This protein binds this small molecule.
Small molecule (SMILES): CC(=O)N[C@@H]1[C@@H](O)[C@H](O)[C@@H](CO)O[C@H]1O

Binding-site contacts:
Ligand atom C1 contacts residue ASN246 of chain 3.D at 1.4 Å.
Ligand atom C3 contacts residue ASN246 of chain 3.D at 3.8 Å.
Ligand atom O5 contacts residue THR248 of chain 3.D at 3.8 Å.
Ligand atom C7 contacts residue ASN246 of chain 3.D at 3.5 Å.
Ligand atom C4 contacts residue ASN246 of chain 3.D at 4.2 Å.
Ligand atom O5 contacts residue ASN246 of chain 3.D at 2.4 Å (h-bond).
Ligand atom O6 contacts residue THR248 of chain 3.D at 4.0 Å.
Ligand atom C1 contacts residue ASN249 of chain 3.D at 4.1 Å.
Ligand atom C5 contacts residue ASN246 of chain 3.D at 3.7 Å.
Ligand atom C2 contacts residue ASN246 of chain 3.D at 2.5 Å.
Ligand atom O7 contacts residue ASN246 of chain 3.D at 3.8 Å.
Ligand atom N2 contacts residue ASN246 of chain 3.D at 2.9 Å (h-bond).
Ligand atom C1 contacts residue THR248 of chain 3.D at 3.4 Å.
Ligand atom O5 contacts residue ASN249 of chain 3.D at 3.7 Å.
Ligand atom C5 contacts residue THR248 of chain 3.D at 4.2 Å.
Ligand atom O6 contacts residue ASN249 of chain 3.D at 3.8 Å.
Ligand atom C8 contacts residue ASN246 of chain 3.D at 4.4 Å.

Sequence of chain 3.D:
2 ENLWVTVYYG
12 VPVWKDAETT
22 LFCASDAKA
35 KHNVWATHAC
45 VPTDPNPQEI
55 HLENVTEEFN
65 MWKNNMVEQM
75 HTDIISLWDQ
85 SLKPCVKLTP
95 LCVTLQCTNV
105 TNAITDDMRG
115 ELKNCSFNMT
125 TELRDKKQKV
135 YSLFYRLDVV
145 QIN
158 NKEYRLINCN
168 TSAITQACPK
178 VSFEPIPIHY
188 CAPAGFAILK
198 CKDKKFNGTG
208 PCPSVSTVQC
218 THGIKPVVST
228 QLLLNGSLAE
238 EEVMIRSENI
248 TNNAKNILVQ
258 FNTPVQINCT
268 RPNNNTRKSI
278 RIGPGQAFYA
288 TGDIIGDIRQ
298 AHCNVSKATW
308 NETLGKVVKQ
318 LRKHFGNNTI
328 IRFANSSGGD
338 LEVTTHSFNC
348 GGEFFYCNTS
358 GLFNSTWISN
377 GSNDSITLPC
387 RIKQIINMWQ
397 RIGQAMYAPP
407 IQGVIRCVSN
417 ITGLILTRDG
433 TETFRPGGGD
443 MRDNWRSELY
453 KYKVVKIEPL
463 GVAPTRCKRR